A small-molecule ligand and the protein it binds are described below.
Small molecule (SMILES): c1ccncc1

Binding-site contacts:
Ligand atom C5 contacts residue MNH1 of chain 1.J at 3.6 Å.
Ligand atom N1 contacts residue ALA296 of chain 1.B at 4.2 Å.
Ligand atom C1 contacts residue ALA360 of chain 1.B at 3.9 Å (hydrophobic).
Ligand atom N1 contacts residue MNH1 of chain 1.J at 3.2 Å (h-bond).
Ligand atom C4 contacts residue ALA296 of chain 1.B at 3.9 Å (hydrophobic).
Ligand atom N1 contacts residue PHE119 of chain 1.B at 3.7 Å.
Ligand atom C1 contacts residue THR300 of chain 1.B at 3.8 Å.
Ligand atom C5 contacts residue PHE119 of chain 1.B at 3.6 Å (hydrophobic).
Ligand atom C3 contacts residue ALA296 of chain 1.B at 4.4 Å (hydrophobic).
Ligand atom C2 contacts residue WAA1 of chain 1.I at 3.7 Å.
Ligand atom C3 contacts residue PHE119 of chain 1.B at 3.6 Å (hydrophobic).
Ligand atom C2 contacts residue THR300 of chain 1.B at 3.8 Å.
Ligand atom C4 contacts residue PHE119 of chain 1.B at 3.6 Å (hydrophobic).
Ligand atom C1 contacts residue PHE119 of chain 1.B at 3.9 Å (hydrophobic).
Ligand atom C2 contacts residue ALA360 of chain 1.B at 4.1 Å (hydrophobic).
Ligand atom C3 contacts residue THR300 of chain 1.B at 4.0 Å.
Ligand atom C1 contacts residue MNH1 of chain 1.J at 3.6 Å.
Ligand atom C5 contacts residue ALA296 of chain 1.B at 3.6 Å (hydrophobic).
Ligand atom C2 contacts residue LEU469 of chain 1.B at 4.3 Å (hydrophobic).
Ligand atom C3 contacts residue WAA1 of chain 1.I at 4.1 Å.
Ligand atom C4 contacts residue ILE295 of chain 1.B at 4.2 Å (hydrophobic).
Ligand atom C3 contacts residue LEU469 of chain 1.B at 3.7 Å (hydrophobic).
Ligand atom C2 contacts residue PHE119 of chain 1.B at 3.7 Å (hydrophobic).
Ligand atom C3 contacts residue ILE295 of chain 1.B at 4.1 Å (hydrophobic).

Sequence of chain 1.B:
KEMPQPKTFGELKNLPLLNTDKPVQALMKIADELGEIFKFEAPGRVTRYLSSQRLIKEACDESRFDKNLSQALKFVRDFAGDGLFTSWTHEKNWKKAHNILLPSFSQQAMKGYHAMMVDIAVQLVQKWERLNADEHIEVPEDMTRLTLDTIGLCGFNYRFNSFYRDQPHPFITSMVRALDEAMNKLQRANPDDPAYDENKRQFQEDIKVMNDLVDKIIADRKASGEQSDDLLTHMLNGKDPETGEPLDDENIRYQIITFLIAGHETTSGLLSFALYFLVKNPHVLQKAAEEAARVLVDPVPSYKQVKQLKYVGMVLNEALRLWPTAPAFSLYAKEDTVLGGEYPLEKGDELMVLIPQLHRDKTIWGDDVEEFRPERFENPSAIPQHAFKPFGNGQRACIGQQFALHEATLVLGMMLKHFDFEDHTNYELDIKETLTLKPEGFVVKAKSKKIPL